Sequence of chain 1.A:
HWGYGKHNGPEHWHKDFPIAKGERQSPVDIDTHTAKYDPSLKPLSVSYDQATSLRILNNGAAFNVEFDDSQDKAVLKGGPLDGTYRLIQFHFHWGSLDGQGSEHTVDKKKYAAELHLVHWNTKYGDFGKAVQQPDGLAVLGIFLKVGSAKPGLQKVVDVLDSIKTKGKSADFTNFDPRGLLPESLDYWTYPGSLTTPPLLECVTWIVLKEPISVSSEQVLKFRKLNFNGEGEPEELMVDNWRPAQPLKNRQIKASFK

This protein binds this small molecule.
Small molecule (SMILES): Cn1cc[nH+]c1

Binding-site contacts:
Ligand atom CM1 contacts residue PHE70 of chain 1.A at 3.5 Å (hydrophobic).
Ligand atom C2 contacts residue 1MZ1 of chain 1.H at 3.3 Å.
Ligand atom N3 contacts residue 1MZ1 of chain 1.H at 3.5 Å.
Ligand atom C4 contacts residue GLU69 of chain 1.A at 4.4 Å.
Ligand atom N3 contacts residue ILE91 of chain 1.A at 4.3 Å.
Ligand atom C4 contacts residue ILE91 of chain 1.A at 4.2 Å (hydrophobic).
Ligand atom CM1 contacts residue ASP72 of chain 1.A at 3.2 Å.
Ligand atom C5 contacts residue ILE91 of chain 1.A at 3.7 Å (hydrophobic).
Ligand atom C5 contacts residue GLU69 of chain 1.A at 4.3 Å.
Ligand atom N1 contacts residue ASP72 of chain 1.A at 4.5 Å.
Ligand atom CM1 contacts residue ILE91 of chain 1.A at 4.0 Å (hydrophobic).
Ligand atom N1 contacts residue 1MZ1 of chain 1.H at 4.2 Å.
Ligand atom C2 contacts residue ILE91 of chain 1.A at 4.1 Å (hydrophobic).
Ligand atom N1 contacts residue ILE91 of chain 1.A at 3.8 Å.